Binding-site contacts:
Ligand atom C5 contacts residue ASN491 of chain 1.C at 3.7 Å.
Ligand atom C4 contacts residue ASN491 of chain 1.C at 4.2 Å.
Ligand atom C1 contacts residue ASN491 of chain 1.C at 1.4 Å.
Ligand atom N2 contacts residue ASN491 of chain 1.C at 3.1 Å (h-bond).
Ligand atom O6 contacts residue GLU488 of chain 1.C at 4.0 Å.
Ligand atom C7 contacts residue ASN491 of chain 1.C at 3.2 Å.
Ligand atom C2 contacts residue ASN491 of chain 1.C at 2.5 Å.
Ligand atom C8 contacts residue ASN491 of chain 1.C at 3.7 Å.
Ligand atom O5 contacts residue ASN491 of chain 1.C at 2.3 Å (h-bond).
Ligand atom O6 contacts residue ARG489 of chain 1.C at 4.0 Å.
Ligand atom O7 contacts residue ASN491 of chain 1.C at 2.9 Å (h-bond).
Ligand atom C3 contacts residue ASN491 of chain 1.C at 3.8 Å.

Sequence of chain 1.C:
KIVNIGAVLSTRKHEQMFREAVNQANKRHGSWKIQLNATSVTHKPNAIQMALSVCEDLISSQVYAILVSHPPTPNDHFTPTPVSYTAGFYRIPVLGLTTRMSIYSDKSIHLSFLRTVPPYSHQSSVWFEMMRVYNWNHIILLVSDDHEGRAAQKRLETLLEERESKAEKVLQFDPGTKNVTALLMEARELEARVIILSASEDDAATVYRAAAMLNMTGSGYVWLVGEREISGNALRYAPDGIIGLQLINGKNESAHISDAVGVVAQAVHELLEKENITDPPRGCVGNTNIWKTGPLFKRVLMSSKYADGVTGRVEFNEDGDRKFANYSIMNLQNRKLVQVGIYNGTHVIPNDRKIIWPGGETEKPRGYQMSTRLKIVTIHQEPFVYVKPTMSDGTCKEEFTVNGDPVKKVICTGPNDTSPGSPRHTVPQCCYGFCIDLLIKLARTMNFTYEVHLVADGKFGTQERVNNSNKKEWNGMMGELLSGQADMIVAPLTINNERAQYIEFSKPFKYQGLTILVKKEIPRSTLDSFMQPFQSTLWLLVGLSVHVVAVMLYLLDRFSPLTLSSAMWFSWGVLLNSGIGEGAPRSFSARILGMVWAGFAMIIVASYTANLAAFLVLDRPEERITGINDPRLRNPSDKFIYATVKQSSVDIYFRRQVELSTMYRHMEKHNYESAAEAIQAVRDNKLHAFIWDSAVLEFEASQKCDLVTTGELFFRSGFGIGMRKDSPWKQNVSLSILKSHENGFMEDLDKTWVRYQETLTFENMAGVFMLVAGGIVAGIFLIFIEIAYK

This small molecule binds to this protein.
Small molecule (SMILES): CC(=O)N[C@@H]1[C@@H](O)[C@H](O)[C@@H](CO)O[C@H]1O